Sequence of chain 1.A:
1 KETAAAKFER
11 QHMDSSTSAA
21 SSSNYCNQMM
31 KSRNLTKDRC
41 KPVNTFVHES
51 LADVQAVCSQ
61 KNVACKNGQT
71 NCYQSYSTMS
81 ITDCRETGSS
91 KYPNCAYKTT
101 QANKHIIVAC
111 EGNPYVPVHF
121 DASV

Binding-site contacts:
Ligand atom OP2 contacts residue GLN11 of chain 1.A at 4.0 Å.
Ligand atom OP2 contacts residue HIS119 of chain 1.A at 3.6 Å.
Ligand atom C3' contacts residue HIS119 of chain 1.A at 4.2 Å.
Ligand atom P contacts residue HIS119 of chain 1.A at 3.7 Å.
Ligand atom C4 contacts residue VAL43 of chain 1.A at 4.1 Å (hydrophobic).
Ligand atom C3' contacts residue LYS41 of chain 1.A at 4.1 Å.
Ligand atom O2 contacts residue THR45 of chain 1.A at 3.2 Å (h-bond).
Ligand atom O2 contacts residue HIS12 of chain 1.A at 3.3 Å.
Ligand atom N3 contacts residue THR45 of chain 1.A at 2.6 Å (h-bond).
Ligand atom O3' contacts residue HIS12 of chain 1.A at 4.2 Å.
Ligand atom O4 contacts residue ASP83 of chain 1.A at 4.2 Å.
Ligand atom N3 contacts residue VAL43 of chain 1.A at 4.2 Å.
Ligand atom O2 contacts residue PHE120 of chain 1.A at 3.9 Å.
Ligand atom OP1 contacts residue HIS119 of chain 1.A at 2.6 Å (h-bond).
Ligand atom N3 contacts residue PHE120 of chain 1.A at 3.6 Å.
Ligand atom C2 contacts residue PHE120 of chain 1.A at 3.8 Å (hydrophobic).
Ligand atom O3' contacts residue LYS41 of chain 1.A at 3.5 Å (salt-bridge).
Ligand atom O4 contacts residue PHE120 of chain 1.A at 4.3 Å.
Ligand atom C5M contacts residue ASP121 of chain 1.A at 3.9 Å.
Ligand atom OP3 contacts residue GLN11 of chain 1.A at 2.8 Å (h-bond).
Ligand atom C6 contacts residue ASP121 of chain 1.A at 4.3 Å.
Ligand atom O2 contacts residue ASN44 of chain 1.A at 3.6 Å.
Ligand atom C2 contacts residue THR45 of chain 1.A at 3.5 Å.
Ligand atom O4 contacts residue THR45 of chain 1.A at 3.5 Å (h-bond).
Ligand atom C5 contacts residue ASP121 of chain 1.A at 4.1 Å.
Ligand atom C1' contacts residue PHE120 of chain 1.A at 3.9 Å (hydrophobic).
Ligand atom N1 contacts residue PHE120 of chain 1.A at 4.1 Å.
Ligand atom C5 contacts residue VAL43 of chain 1.A at 4.2 Å (hydrophobic).
Ligand atom C4 contacts residue PHE120 of chain 1.A at 4.1 Å (hydrophobic).
Ligand atom C2' contacts residue PHE120 of chain 1.A at 3.0 Å (hydrophobic).
Ligand atom C4 contacts residue THR45 of chain 1.A at 3.4 Å.
Ligand atom C3' contacts residue PHE120 of chain 1.A at 4.2 Å (hydrophobic).
Ligand atom P contacts residue GLN11 of chain 1.A at 3.8 Å.
Ligand atom OP2 contacts residue HIS12 of chain 1.A at 2.9 Å (h-bond).
Ligand atom C2 contacts residue ASN44 of chain 1.A at 4.2 Å.
Ligand atom O3' contacts residue GLN11 of chain 1.A at 4.2 Å.
Ligand atom P contacts residue HIS12 of chain 1.A at 3.9 Å.
Ligand atom O4' contacts residue VAL43 of chain 1.A at 4.0 Å.
Ligand atom C2' contacts residue HIS119 of chain 1.A at 4.0 Å.
Ligand atom OP2 contacts residue PHE120 of chain 1.A at 3.0 Å (h-bond).

This protein binds this small molecule.
Small molecule (SMILES): Cc1cn([C@H]2C[C@H](OP(=O)(O)O)[C@@H](CO)O2)c(=O)[nH]c1=O